Binding-site contacts:
Ligand atom C5 contacts residue SER246 of chain 1.B at 3.4 Å.
Ligand atom C12 contacts residue ARG193 of chain 1.B at 3.8 Å.
Ligand atom C13 contacts residue ARG193 of chain 1.B at 3.6 Å.
Ligand atom N1 contacts residue ARG184 of chain 1.B at 3.1 Å (salt-bridge).
Ligand atom C5 contacts residue CSS244 of chain 1.B at 3.7 Å.
Ligand atom N contacts residue SER246 of chain 1.B at 2.8 Å (h-bond).
Ligand atom C10 contacts residue TRP32 of chain 1.B at 3.8 Å (hydrophobic).
Ligand atom C14 contacts residue ARG193 of chain 1.B at 3.8 Å.
Ligand atom C7 contacts residue ARG184 of chain 1.B at 3.6 Å.
Ligand atom C3 contacts residue SER246 of chain 1.B at 3.6 Å.
Ligand atom C8 contacts residue SER246 of chain 1.B at 3.4 Å.
Ligand atom C2 contacts residue ARG193 of chain 1.B at 3.7 Å.
Ligand atom C11 contacts residue TRP32 of chain 1.B at 3.8 Å (hydrophobic).
Ligand atom C16 contacts residue ARG193 of chain 1.B at 3.5 Å.
Ligand atom O1 contacts residue LEU34 of chain 1.B at 3.6 Å.
Ligand atom C6 contacts residue TYR104 of chain 1.B at 3.5 Å (hydrophobic).
Ligand atom C15 contacts residue ARG193 of chain 1.B at 3.5 Å.
Ligand atom S contacts residue GLY245 of chain 1.B at 3.5 Å.
Ligand atom C15 contacts residue PRO35 of chain 1.B at 3.4 Å (hydrophobic).
Ligand atom C10 contacts residue ARG193 of chain 1.B at 3.4 Å.
Ligand atom C4 contacts residue SER246 of chain 1.B at 3.7 Å.
Ligand atom C11 contacts residue HIS70 of chain 1.B at 3.8 Å.
Ligand atom C14 contacts residue PRO192 of chain 1.B at 3.6 Å (hydrophobic).
Ligand atom C1 contacts residue ASP69 of chain 1.B at 3.7 Å.
Ligand atom C contacts residue ARG193 of chain 1.B at 3.6 Å.
Ligand atom C3 contacts residue ASP69 of chain 1.B at 3.5 Å.
Ligand atom O1 contacts residue ARG193 of chain 1.B at 3.6 Å.
Ligand atom C6 contacts residue CSS244 of chain 1.B at 3.5 Å.
Ligand atom O1 contacts residue PRO192 of chain 1.B at 3.2 Å.
Ligand atom C4 contacts residue GLY245 of chain 1.B at 3.8 Å.
Ligand atom C12 contacts residue HIS70 of chain 1.B at 3.6 Å.
Ligand atom C9 contacts residue ARG193 of chain 1.B at 3.4 Å.
Ligand atom N1 contacts residue GLY245 of chain 1.B at 3.6 Å.
Ligand atom C12 contacts residue TRP32 of chain 1.B at 3.6 Å (hydrophobic).
Ligand atom C8 contacts residue VAL248 of chain 1.B at 3.7 Å (hydrophobic).
Ligand atom C7 contacts residue CSS244 of chain 1.B at 3.6 Å.
Ligand atom C8 contacts residue TRP32 of chain 1.B at 3.4 Å (hydrophobic).
Ligand atom O contacts residue ARG184 of chain 1.B at 2.8 Å (salt-bridge).
Ligand atom C14 contacts residue PRO35 of chain 1.B at 3.7 Å (hydrophobic).
Ligand atom C11 contacts residue ASP69 of chain 1.B at 3.7 Å.

Sequence of chain 1.B:
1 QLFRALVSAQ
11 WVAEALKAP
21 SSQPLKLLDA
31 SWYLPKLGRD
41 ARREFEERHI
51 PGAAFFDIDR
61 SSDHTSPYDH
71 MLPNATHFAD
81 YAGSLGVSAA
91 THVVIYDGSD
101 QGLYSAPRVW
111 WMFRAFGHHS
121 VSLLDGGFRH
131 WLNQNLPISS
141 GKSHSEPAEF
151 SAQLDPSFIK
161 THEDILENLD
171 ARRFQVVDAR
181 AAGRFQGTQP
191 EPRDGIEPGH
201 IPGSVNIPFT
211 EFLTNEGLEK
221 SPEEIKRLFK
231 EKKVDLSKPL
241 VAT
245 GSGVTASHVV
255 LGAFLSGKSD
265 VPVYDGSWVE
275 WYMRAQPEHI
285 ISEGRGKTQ

The protein below binds the small molecule below.
Small molecule (SMILES): Cc1cc(=O)[nH]c(SCC(=O)c2cccc3ccccc23)n1